This protein binds this small molecule.
Small molecule (SMILES): CC(=O)N[C@@H]1[C@@H](O)[C@H](O)[C@@H](CO)O[C@H]1O

Binding-site contacts:
Ligand atom O7 contacts residue ASN279 of chain 1.A at 4.1 Å.
Ligand atom O6 contacts residue LYS555 of chain 1.C at 3.1 Å (salt-bridge).
Ligand atom C3 contacts residue GLU278 of chain 1.A at 4.2 Å.
Ligand atom N2 contacts residue ASN279 of chain 1.A at 2.9 Å (h-bond).
Ligand atom O5 contacts residue LYS555 of chain 1.C at 4.3 Å.
Ligand atom C8 contacts residue ASN277 of chain 1.A at 3.6 Å.
Ligand atom C3 contacts residue ASN279 of chain 1.A at 3.8 Å.
Ligand atom C7 contacts residue ASN279 of chain 1.A at 3.7 Å.
Ligand atom C4 contacts residue ASN279 of chain 1.A at 4.2 Å.
Ligand atom C2 contacts residue GLU278 of chain 1.A at 3.8 Å.
Ligand atom C8 contacts residue GLU278 of chain 1.A at 3.4 Å.
Ligand atom C1 contacts residue ASN279 of chain 1.A at 1.4 Å.
Ligand atom O5 contacts residue ASN279 of chain 1.A at 2.4 Å (h-bond).
Ligand atom N2 contacts residue GLU278 of chain 1.A at 2.8 Å (salt-bridge).
Ligand atom O6 contacts residue ASN279 of chain 1.A at 4.1 Å.
Ligand atom C7 contacts residue GLU278 of chain 1.A at 3.5 Å.
Ligand atom C1 contacts residue GLU278 of chain 1.A at 4.0 Å.
Ligand atom C7 contacts residue ASN277 of chain 1.A at 3.9 Å.
Ligand atom O7 contacts residue ASN277 of chain 1.A at 4.4 Å.
Ligand atom C5 contacts residue ASN279 of chain 1.A at 3.7 Å.
Ligand atom C2 contacts residue ASN279 of chain 1.A at 2.5 Å.
Ligand atom N2 contacts residue ASN277 of chain 1.A at 4.2 Å.
Ligand atom C6 contacts residue LYS555 of chain 1.C at 4.5 Å.

Sequence of chain 1.C:
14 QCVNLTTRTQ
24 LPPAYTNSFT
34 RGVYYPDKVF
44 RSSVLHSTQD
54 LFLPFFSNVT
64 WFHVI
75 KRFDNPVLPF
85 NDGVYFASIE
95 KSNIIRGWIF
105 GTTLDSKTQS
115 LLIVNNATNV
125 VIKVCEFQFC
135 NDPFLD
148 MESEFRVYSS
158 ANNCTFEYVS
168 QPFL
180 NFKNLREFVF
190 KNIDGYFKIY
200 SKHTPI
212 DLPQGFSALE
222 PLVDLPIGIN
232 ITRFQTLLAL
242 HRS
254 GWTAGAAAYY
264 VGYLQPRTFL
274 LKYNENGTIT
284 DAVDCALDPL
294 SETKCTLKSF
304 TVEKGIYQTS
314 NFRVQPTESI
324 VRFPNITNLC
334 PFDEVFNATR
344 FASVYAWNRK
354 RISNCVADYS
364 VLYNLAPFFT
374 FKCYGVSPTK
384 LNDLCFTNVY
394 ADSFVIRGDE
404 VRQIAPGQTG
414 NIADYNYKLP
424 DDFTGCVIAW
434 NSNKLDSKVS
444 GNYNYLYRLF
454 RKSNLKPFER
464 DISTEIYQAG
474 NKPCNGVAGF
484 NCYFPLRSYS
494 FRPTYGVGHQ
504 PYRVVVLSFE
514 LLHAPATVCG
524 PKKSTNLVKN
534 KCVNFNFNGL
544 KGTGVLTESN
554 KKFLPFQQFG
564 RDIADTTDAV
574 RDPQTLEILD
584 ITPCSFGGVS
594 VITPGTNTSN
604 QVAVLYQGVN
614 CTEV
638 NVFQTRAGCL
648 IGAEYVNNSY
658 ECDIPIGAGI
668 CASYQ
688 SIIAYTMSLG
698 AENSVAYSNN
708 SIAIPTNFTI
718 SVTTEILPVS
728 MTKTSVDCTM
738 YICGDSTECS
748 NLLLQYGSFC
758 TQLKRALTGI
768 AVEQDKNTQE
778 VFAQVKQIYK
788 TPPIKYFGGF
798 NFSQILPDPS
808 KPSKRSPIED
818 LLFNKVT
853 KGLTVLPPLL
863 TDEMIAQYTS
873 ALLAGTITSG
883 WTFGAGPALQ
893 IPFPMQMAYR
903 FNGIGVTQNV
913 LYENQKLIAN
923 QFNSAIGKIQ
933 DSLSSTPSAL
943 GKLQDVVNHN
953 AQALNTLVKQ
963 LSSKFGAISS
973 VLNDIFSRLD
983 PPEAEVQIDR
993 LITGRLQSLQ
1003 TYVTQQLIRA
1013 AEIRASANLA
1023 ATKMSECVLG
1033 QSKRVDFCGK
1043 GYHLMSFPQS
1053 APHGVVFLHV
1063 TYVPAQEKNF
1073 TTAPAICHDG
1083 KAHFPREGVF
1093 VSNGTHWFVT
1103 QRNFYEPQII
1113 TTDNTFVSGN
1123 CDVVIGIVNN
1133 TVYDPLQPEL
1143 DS

Sequence of chain 1.A:
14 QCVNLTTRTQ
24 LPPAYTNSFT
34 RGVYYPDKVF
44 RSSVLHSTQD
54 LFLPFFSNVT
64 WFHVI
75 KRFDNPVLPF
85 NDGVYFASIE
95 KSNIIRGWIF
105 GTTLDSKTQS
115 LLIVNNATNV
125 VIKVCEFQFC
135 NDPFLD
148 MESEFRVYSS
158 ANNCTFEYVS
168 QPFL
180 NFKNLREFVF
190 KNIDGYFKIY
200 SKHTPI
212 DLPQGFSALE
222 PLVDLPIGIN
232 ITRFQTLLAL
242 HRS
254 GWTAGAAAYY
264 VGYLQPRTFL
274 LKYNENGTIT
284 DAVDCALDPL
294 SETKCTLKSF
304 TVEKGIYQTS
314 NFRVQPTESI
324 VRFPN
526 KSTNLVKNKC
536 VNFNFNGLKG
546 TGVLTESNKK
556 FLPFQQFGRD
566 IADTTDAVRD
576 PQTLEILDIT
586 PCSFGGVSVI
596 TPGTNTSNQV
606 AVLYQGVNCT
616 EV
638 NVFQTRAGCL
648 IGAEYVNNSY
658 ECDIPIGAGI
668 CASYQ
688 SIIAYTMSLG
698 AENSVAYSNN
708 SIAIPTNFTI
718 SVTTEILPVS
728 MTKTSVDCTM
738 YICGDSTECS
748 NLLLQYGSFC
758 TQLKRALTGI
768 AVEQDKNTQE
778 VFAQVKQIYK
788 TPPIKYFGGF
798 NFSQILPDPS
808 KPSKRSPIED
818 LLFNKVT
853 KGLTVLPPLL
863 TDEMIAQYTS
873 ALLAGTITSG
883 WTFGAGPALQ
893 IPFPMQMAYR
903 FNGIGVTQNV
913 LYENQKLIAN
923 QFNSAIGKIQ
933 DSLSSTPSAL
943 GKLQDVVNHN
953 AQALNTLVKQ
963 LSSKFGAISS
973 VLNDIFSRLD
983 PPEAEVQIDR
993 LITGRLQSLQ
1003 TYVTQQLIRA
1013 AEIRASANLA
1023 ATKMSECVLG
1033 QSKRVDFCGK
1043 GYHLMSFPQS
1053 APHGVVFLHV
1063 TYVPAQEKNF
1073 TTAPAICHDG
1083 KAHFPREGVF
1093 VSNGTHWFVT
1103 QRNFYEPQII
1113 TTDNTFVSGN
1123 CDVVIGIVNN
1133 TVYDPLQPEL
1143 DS